A protein and the small-molecule ligand that binds it are described below.
Small molecule (SMILES): OC[C@H]1O[C@H](Oc2c[nH]c3ccc(Br)c(Cl)c23)[C@@H](O)[C@@H](O)[C@@H]1O

Sequence of chain 1.B:
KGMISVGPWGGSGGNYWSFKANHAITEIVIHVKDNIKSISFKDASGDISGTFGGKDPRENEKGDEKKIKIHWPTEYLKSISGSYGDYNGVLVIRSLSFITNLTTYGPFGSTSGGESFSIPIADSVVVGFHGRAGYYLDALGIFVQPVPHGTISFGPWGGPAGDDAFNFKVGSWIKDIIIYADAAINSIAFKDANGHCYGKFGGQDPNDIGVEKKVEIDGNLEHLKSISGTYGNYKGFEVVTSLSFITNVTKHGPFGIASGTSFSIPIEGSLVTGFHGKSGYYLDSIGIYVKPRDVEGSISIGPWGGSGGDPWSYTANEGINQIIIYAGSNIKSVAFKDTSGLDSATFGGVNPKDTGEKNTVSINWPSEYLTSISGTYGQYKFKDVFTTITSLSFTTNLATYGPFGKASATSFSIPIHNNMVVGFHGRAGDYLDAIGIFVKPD

Binding-site contacts:
Ligand atom O3 contacts residue GLY164 of chain 1.B at 3.0 Å (h-bond).
Ligand atom C11 contacts residue TYR283 of chain 1.B at 3.7 Å (hydrophobic).
Ligand atom O4 contacts residue GLY164 of chain 1.B at 3.6 Å (h-bond).
Ligand atom O2 contacts residue SER281 of chain 1.B at 3.9 Å.
Ligand atom O4 contacts residue ALA163 of chain 1.B at 3.4 Å.
Ligand atom C7 contacts residue TYR283 of chain 1.B at 4.2 Å (hydrophobic).
Ligand atom C9 contacts residue TYR283 of chain 1.B at 3.5 Å (hydrophobic).
Ligand atom O6 contacts residue TYR283 of chain 1.B at 3.2 Å (h-bond).
Ligand atom C2 contacts residue ASP165 of chain 1.B at 3.3 Å.
Ligand atom C4 contacts residue ASP286 of chain 1.B at 3.4 Å.
Ligand atom C6 contacts residue PHE239 of chain 1.B at 4.2 Å (hydrophobic).
Ligand atom O2 contacts residue TYR283 of chain 1.B at 4.2 Å.
Ligand atom C1 contacts residue TYR283 of chain 1.B at 3.8 Å (hydrophobic).
Ligand atom O6 contacts residue ASP286 of chain 1.B at 2.8 Å (salt-bridge).
Ligand atom C11 contacts residue PHE239 of chain 1.B at 3.6 Å (hydrophobic).
Ligand atom C5 contacts residue TYR283 of chain 1.B at 4.1 Å (hydrophobic).
Ligand atom O6 contacts residue GLY282 of chain 1.B at 3.6 Å (h-bond).
Ligand atom O4 contacts residue PHE239 of chain 1.B at 4.1 Å.
Ligand atom C5 contacts residue PHE239 of chain 1.B at 4.1 Å (hydrophobic).
Ligand atom CL contacts residue ASP165 of chain 1.B at 4.0 Å.
Ligand atom C4 contacts residue GLY164 of chain 1.B at 3.9 Å.
Ligand atom C6 contacts residue TYR283 of chain 1.B at 4.0 Å (hydrophobic).
Ligand atom O2 contacts residue ASP165 of chain 1.B at 3.1 Å (salt-bridge).
Ligand atom O5 contacts residue TYR283 of chain 1.B at 3.0 Å (h-bond).
Ligand atom C6 contacts residue TYR284 of chain 1.B at 3.8 Å (hydrophobic).
Ligand atom C6 contacts residue ASP286 of chain 1.B at 3.5 Å.
Ligand atom C3 contacts residue ASP165 of chain 1.B at 3.6 Å.
Ligand atom N1 contacts residue PHE239 of chain 1.B at 4.0 Å.
Ligand atom C12 contacts residue TYR283 of chain 1.B at 3.6 Å (hydrophobic).
Ligand atom O6 contacts residue TYR284 of chain 1.B at 2.8 Å (h-bond).
Ligand atom O2 contacts residue GLY164 of chain 1.B at 3.8 Å.
Ligand atom O2 contacts residue GLY282 of chain 1.B at 3.2 Å.
Ligand atom O5 contacts residue GLY282 of chain 1.B at 3.8 Å.
Ligand atom O3 contacts residue ASP165 of chain 1.B at 2.9 Å (salt-bridge).
Ligand atom O4 contacts residue ASP286 of chain 1.B at 2.6 Å (salt-bridge).
Ligand atom O3 contacts residue ALA163 of chain 1.B at 3.6 Å.
Ligand atom C5 contacts residue ASP286 of chain 1.B at 4.1 Å.
Ligand atom N1 contacts residue TYR283 of chain 1.B at 3.2 Å.
Ligand atom C14 contacts residue TYR283 of chain 1.B at 3.8 Å (hydrophobic).
Ligand atom C3 contacts residue GLY164 of chain 1.B at 4.0 Å.